Binding-site contacts:
Ligand atom C3 contacts residue PHE610 of chain 1.A at 4.5 Å (hydrophobic).
Ligand atom O5 contacts residue ASN612 of chain 1.A at 2.3 Å (h-bond).
Ligand atom O7 contacts residue ASN612 of chain 1.A at 4.3 Å.
Ligand atom N2 contacts residue PHE610 of chain 1.A at 3.6 Å.
Ligand atom C3 contacts residue ASN612 of chain 1.A at 3.8 Å.
Ligand atom C4 contacts residue ASN612 of chain 1.A at 4.2 Å.
Ligand atom C5 contacts residue ASN612 of chain 1.A at 3.7 Å.
Ligand atom N2 contacts residue ASN612 of chain 1.A at 2.9 Å (h-bond).
Ligand atom C7 contacts residue ASN612 of chain 1.A at 3.4 Å.
Ligand atom C1 contacts residue ASN612 of chain 1.A at 1.4 Å.
Ligand atom O6 contacts residue THR619 of chain 1.A at 3.8 Å.
Ligand atom C1 contacts residue PHE610 of chain 1.A at 4.2 Å (hydrophobic).
Ligand atom O7 contacts residue PHE610 of chain 1.A at 3.7 Å.
Ligand atom C2 contacts residue ASN612 of chain 1.A at 2.4 Å.
Ligand atom C2 contacts residue PHE610 of chain 1.A at 4.2 Å (hydrophobic).
Ligand atom C8 contacts residue ASN612 of chain 1.A at 3.5 Å.
Ligand atom C7 contacts residue PHE610 of chain 1.A at 4.3 Å (hydrophobic).

Sequence of chain 1.A:
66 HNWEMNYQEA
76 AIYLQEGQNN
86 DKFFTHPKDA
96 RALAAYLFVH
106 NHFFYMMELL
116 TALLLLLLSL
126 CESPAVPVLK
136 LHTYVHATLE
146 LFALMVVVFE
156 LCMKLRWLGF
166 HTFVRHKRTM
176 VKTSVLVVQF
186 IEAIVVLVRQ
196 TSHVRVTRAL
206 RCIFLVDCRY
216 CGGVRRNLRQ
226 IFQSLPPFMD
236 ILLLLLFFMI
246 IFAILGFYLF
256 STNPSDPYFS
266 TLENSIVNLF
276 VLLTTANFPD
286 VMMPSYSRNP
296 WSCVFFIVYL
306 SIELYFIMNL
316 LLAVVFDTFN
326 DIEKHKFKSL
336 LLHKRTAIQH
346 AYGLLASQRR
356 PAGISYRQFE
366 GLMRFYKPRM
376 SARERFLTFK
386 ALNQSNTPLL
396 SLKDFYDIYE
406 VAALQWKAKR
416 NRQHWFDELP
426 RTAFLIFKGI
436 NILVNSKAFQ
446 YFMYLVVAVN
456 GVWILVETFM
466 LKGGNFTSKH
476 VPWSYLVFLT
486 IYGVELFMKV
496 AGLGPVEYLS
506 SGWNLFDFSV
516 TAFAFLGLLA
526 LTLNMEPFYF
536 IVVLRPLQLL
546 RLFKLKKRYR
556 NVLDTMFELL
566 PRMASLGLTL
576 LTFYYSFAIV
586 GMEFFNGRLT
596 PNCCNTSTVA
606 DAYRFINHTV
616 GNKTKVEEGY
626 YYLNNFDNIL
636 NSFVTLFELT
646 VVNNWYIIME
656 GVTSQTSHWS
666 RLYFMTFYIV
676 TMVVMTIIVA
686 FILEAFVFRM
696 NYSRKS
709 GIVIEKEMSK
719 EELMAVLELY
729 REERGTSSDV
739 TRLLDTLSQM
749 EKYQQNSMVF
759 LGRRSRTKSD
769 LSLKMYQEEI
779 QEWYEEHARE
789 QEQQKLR

The protein below binds the small molecule below.
Small molecule (SMILES): CC(=O)N[C@@H]1[C@@H](O)[C@H](O)[C@@H](CO)O[C@H]1O